Binding-site contacts:
Ligand atom CAK contacts residue GLY46 of chain 1.B at 3.8 Å.
Ligand atom NAF contacts residue VAL187 of chain 1.B at 3.0 Å (h-bond).
Ligand atom OAC contacts residue HIS47 of chain 1.B at 3.5 Å.
Ligand atom NAF contacts residue PRO185 of chain 1.B at 4.2 Å.
Ligand atom SAG contacts residue GLY46 of chain 1.B at 3.7 Å.
Ligand atom CAE contacts residue HIS44 of chain 1.B at 3.7 Å.
Ligand atom NAF contacts residue GLY46 of chain 1.B at 3.5 Å.
Ligand atom CAL contacts residue GLY46 of chain 1.B at 3.5 Å.
Ligand atom SAG contacts residue HIS47 of chain 1.B at 4.2 Å.
Ligand atom CAL contacts residue GLY158 of chain 1.B at 4.2 Å.
Ligand atom CAJ contacts residue EDO1 of chain 1.O at 3.9 Å.
Ligand atom NAM contacts residue VAL187 of chain 1.B at 4.0 Å.
Ligand atom OAC contacts residue LEU50 of chain 1.B at 4.1 Å.
Ligand atom NAM contacts residue GLY46 of chain 1.B at 3.4 Å (h-bond).
Ligand atom CAB contacts residue ALA49 of chain 1.B at 4.0 Å (hydrophobic).
Ligand atom CAI contacts residue MET195 of chain 1.B at 4.2 Å (hydrophobic).
Ligand atom OAD contacts residue HIS47 of chain 1.B at 3.7 Å.
Ligand atom CAI contacts residue GLY46 of chain 1.B at 3.8 Å.
Ligand atom CAI contacts residue VAL187 of chain 1.B at 3.9 Å (hydrophobic).
Ligand atom CAA contacts residue LYS160 of chain 1.B at 3.9 Å.
Ligand atom CAI contacts residue LYS160 of chain 1.B at 4.2 Å.
Ligand atom NAM contacts residue PRO185 of chain 1.B at 4.2 Å.
Ligand atom CAB contacts residue LEU50 of chain 1.B at 4.0 Å (hydrophobic).
Ligand atom CAI contacts residue HIS44 of chain 1.B at 4.3 Å.
Ligand atom CAB contacts residue VAL187 of chain 1.B at 4.0 Å (hydrophobic).
Ligand atom OAD contacts residue EDO1 of chain 1.O at 2.7 Å (h-bond).
Ligand atom CAB contacts residue VAL184 of chain 1.B at 3.9 Å (hydrophobic).
Ligand atom CAH contacts residue HIS47 of chain 1.B at 3.7 Å.
Ligand atom CAB contacts residue PRO185 of chain 1.B at 3.4 Å (hydrophobic).
Ligand atom NAF contacts residue THR186 of chain 1.B at 3.5 Å.
Ligand atom SAG contacts residue LEU50 of chain 1.B at 3.7 Å.
Ligand atom OAD contacts residue ASP161 of chain 1.B at 4.1 Å.
Ligand atom CAK contacts residue HIS44 of chain 1.B at 3.9 Å.
Ligand atom SAG contacts residue GLY158 of chain 1.B at 3.9 Å.
Ligand atom CAA contacts residue VAL187 of chain 1.B at 3.5 Å (hydrophobic).
Ligand atom CAH contacts residue EDO1 of chain 1.O at 3.6 Å.
Ligand atom CAE contacts residue EDO1 of chain 1.O at 3.5 Å.
Ligand atom CAA contacts residue THR186 of chain 1.B at 3.8 Å.
Ligand atom CAA contacts residue MET195 of chain 1.B at 3.0 Å (hydrophobic).
Ligand atom CAB contacts residue GLY46 of chain 1.B at 3.1 Å.

Sequence of chain 1.B:
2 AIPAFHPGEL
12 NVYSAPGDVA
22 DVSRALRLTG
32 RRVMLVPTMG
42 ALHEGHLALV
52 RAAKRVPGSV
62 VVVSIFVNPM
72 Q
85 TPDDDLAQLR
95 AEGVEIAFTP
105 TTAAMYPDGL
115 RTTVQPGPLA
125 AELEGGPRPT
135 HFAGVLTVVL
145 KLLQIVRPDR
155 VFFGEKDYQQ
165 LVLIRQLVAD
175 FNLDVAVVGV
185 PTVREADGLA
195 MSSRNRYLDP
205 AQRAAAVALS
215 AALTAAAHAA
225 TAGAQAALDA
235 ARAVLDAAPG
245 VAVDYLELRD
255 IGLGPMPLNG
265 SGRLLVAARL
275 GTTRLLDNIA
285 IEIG

This protein binds this small molecule.
Small molecule (SMILES): Cc1nn(C)c2sc(C(=O)O)cc12